Sequence of chain 1.B:
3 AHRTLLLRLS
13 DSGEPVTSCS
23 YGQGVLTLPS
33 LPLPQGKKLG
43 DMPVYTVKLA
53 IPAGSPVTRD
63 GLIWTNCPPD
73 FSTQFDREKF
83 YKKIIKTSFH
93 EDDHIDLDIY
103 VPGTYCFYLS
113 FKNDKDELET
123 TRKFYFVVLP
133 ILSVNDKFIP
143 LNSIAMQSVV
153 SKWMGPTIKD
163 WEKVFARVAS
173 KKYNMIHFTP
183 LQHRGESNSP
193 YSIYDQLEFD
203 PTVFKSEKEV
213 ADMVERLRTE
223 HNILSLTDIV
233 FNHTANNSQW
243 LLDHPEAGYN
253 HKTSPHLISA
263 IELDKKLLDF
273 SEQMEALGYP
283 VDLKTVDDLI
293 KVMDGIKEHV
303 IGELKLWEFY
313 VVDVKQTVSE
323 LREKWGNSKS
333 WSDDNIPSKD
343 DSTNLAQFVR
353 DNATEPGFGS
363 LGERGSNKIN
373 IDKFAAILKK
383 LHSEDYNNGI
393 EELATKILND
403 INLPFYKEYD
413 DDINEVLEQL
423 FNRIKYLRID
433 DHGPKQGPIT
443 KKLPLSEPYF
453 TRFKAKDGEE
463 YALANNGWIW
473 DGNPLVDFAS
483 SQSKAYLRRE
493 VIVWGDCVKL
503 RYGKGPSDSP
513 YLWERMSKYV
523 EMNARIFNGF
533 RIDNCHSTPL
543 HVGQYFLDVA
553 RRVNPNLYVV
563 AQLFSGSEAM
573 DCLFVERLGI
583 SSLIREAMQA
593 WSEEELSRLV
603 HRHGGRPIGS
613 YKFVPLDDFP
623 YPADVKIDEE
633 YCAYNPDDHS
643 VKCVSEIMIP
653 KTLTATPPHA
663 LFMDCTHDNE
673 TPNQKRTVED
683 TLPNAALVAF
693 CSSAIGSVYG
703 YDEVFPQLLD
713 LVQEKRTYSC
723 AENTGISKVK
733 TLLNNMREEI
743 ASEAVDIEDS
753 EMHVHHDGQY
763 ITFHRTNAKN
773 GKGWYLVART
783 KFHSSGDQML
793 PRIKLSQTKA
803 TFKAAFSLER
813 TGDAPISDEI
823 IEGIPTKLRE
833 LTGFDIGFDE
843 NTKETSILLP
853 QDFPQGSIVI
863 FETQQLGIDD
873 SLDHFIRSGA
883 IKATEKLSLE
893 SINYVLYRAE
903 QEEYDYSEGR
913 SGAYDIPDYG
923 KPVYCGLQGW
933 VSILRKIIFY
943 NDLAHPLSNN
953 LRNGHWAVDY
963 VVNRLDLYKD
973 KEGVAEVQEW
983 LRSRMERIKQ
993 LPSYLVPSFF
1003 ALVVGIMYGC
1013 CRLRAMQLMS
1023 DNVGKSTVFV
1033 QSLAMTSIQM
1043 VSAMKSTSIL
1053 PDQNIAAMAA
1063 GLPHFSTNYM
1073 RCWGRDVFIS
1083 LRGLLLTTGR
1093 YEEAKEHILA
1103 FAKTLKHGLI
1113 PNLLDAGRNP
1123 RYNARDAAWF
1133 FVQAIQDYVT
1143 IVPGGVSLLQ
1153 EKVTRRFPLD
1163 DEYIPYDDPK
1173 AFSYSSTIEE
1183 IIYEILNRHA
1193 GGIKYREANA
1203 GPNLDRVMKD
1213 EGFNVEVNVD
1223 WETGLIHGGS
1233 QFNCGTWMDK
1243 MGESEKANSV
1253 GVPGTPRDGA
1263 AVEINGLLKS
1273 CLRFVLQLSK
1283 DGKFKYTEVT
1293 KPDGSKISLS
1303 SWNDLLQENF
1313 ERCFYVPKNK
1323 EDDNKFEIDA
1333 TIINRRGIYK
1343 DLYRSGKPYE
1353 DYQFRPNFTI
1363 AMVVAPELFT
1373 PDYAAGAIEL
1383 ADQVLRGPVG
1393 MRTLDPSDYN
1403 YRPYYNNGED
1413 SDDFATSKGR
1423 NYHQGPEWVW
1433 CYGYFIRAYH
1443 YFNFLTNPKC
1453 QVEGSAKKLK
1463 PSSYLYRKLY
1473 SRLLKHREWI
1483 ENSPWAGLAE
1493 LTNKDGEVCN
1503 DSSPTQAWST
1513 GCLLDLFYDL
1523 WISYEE

Binding-site contacts:
Ligand atom O2 contacts residue TYR1351 of chain 1.B at 3.5 Å.
Ligand atom O6 contacts residue ASN1336 of chain 1.B at 3.9 Å.
Ligand atom C6 contacts residue SER1399 of chain 1.B at 3.6 Å.
Ligand atom C3 contacts residue ILE1335 of chain 1.B at 4.2 Å (hydrophobic).
Ligand atom O6 contacts residue ASP1400 of chain 1.B at 2.5 Å (salt-bridge).
Ligand atom C5 contacts residue ASP1400 of chain 1.B at 3.3 Å.
Ligand atom C2 contacts residue TYR1351 of chain 1.B at 3.8 Å (hydrophobic).
Ligand atom O6 contacts residue ASN1402 of chain 1.B at 3.1 Å (h-bond).
Ligand atom C1 contacts residue ASP1400 of chain 1.B at 3.7 Å.
Ligand atom O4 contacts residue ASP1400 of chain 1.B at 4.3 Å.
Ligand atom O3 contacts residue ASN1336 of chain 1.B at 4.3 Å.
Ligand atom C5 contacts residue TYR1401 of chain 1.B at 4.2 Å (hydrophobic).
Ligand atom O6 contacts residue SER1399 of chain 1.B at 2.9 Å (h-bond).
Ligand atom C6 contacts residue ASP1400 of chain 1.B at 3.0 Å.
Ligand atom O5 contacts residue TYR1401 of chain 1.B at 4.5 Å.
Ligand atom C5 contacts residue TYR1351 of chain 1.B at 4.5 Å (hydrophobic).
Ligand atom C2 contacts residue ASN1336 of chain 1.B at 4.0 Å.
Ligand atom O6 contacts residue TYR1401 of chain 1.B at 3.2 Å.
Ligand atom C2 contacts residue ILE1335 of chain 1.B at 4.4 Å (hydrophobic).
Ligand atom C6 contacts residue ASN1402 of chain 1.B at 3.6 Å.
Ligand atom O4 contacts residue TYR1351 of chain 1.B at 4.2 Å.
Ligand atom O5 contacts residue ASN1402 of chain 1.B at 4.4 Å.
Ligand atom C4 contacts residue ASN1336 of chain 1.B at 4.4 Å.
Ligand atom C3 contacts residue TYR1351 of chain 1.B at 4.2 Å (hydrophobic).
Ligand atom O5 contacts residue TYR1351 of chain 1.B at 4.0 Å.
Ligand atom C4 contacts residue TYR1351 of chain 1.B at 3.9 Å (hydrophobic).
Ligand atom O5 contacts residue ASP1400 of chain 1.B at 2.6 Å (salt-bridge).
Ligand atom O5 contacts residue SER1399 of chain 1.B at 4.5 Å.
Ligand atom O2 contacts residue ILE1335 of chain 1.B at 3.9 Å.
Ligand atom O3 contacts residue TYR1351 of chain 1.B at 3.5 Å.
Ligand atom C6 contacts residue TYR1401 of chain 1.B at 3.7 Å (hydrophobic).
Ligand atom C1 contacts residue TYR1351 of chain 1.B at 3.5 Å (hydrophobic).
Ligand atom O3 contacts residue ILE1335 of chain 1.B at 2.9 Å (h-bond).
Ligand atom C6 contacts residue TYR1351 of chain 1.B at 3.6 Å (hydrophobic).

A protein and the small-molecule ligand that binds it are described below.
Small molecule (SMILES): OC[C@H]1O[C@H](O[C@H]2[C@H](O)[C@@H](O)[C@@H](O[C@H]3[C@H](O)[C@@H](O)[C@@H](O)O[C@@H]3CO)O[C@@H]2CO)[C@H](O)[C@@H](O)[C@@H]1O